This protein binds this small molecule.
Small molecule (SMILES): O=c1ccn([C@@H]2O[C@H](CO[P](=O)(O)O[P](=O)(O)O[C@H]3O[C@H](CO)[C@@H](O)[C@H](O)[C@H]3F)[C@@H](O)[C@H]2O)c(=O)[nH]1

Binding-site contacts:
Ligand atom O6' contacts residue GLU381 of chain 1.C at 2.5 Å (salt-bridge).
Ligand atom O6 contacts residue GLU397 of chain 1.C at 2.3 Å (salt-bridge).
Ligand atom O5' contacts residue SER283 of chain 1.C at 2.9 Å (h-bond).
Ligand atom C4' contacts residue ASN377 of chain 1.C at 3.5 Å.
Ligand atom O3' contacts residue GLY375 of chain 1.C at 3.5 Å.
Ligand atom F1 contacts residue GLN398 of chain 1.C at 3.3 Å.
Ligand atom C6' contacts residue GLU381 of chain 1.C at 3.3 Å.
Ligand atom C3 contacts residue GLY375 of chain 1.C at 3.4 Å.
Ligand atom O7' contacts residue ARG254 of chain 1.C at 2.7 Å (salt-bridge).
Ligand atom O6 contacts residue THR146 of chain 1.C at 3.0 Å (h-bond).
Ligand atom C5 contacts residue GLU397 of chain 1.C at 3.2 Å.
Ligand atom C4 contacts residue TRP376 of chain 1.C at 3.2 Å (hydrophobic).
Ligand atom C7' contacts residue TRP355 of chain 1.C at 2.9 Å (hydrophobic).
Ligand atom N3 contacts residue GLN358 of chain 1.C at 3.2 Å.
Ligand atom PA contacts residue HIS373 of chain 1.C at 3.5 Å.
Ligand atom N3 contacts residue ARG254 of chain 1.C at 3.2 Å (salt-bridge).
Ligand atom O3 contacts residue GLY375 of chain 1.C at 3.1 Å.
Ligand atom O3 contacts residue GLN398 of chain 1.C at 2.4 Å (h-bond).
Ligand atom O1A contacts residue HIS373 of chain 1.C at 2.1 Å (h-bond).
Ligand atom O4' contacts residue ASN377 of chain 1.C at 3.1 Å (h-bond).
Ligand atom O5 contacts residue GLU397 of chain 1.C at 3.1 Å (salt-bridge).
Ligand atom O4 contacts residue GLY375 of chain 1.C at 2.0 Å.
Ligand atom C7' contacts residue ARG254 of chain 1.C at 3.4 Å.
Ligand atom O6 contacts residue TRP376 of chain 1.C at 3.1 Å.
Ligand atom O2' contacts residue SER378 of chain 1.C at 2.0 Å (h-bond).
Ligand atom C4 contacts residue GLY375 of chain 1.C at 3.1 Å.
Ligand atom O7' contacts residue TRP355 of chain 1.C at 2.2 Å.
Ligand atom C2' contacts residue SER378 of chain 1.C at 3.0 Å.
Ligand atom C8' contacts residue TRP355 of chain 1.C at 2.9 Å (hydrophobic).
Ligand atom C6 contacts residue TRP376 of chain 1.C at 3.3 Å (hydrophobic).
Ligand atom O3' contacts residue ASN377 of chain 1.C at 3.3 Å (h-bond).
Ligand atom C6 contacts residue GLU397 of chain 1.C at 3.1 Å.
Ligand atom O4 contacts residue TRP376 of chain 1.C at 1.9 Å (h-bond).
Ligand atom C4 contacts residue GLU397 of chain 1.C at 2.9 Å.
Ligand atom O2' contacts residue HIS373 of chain 1.C at 3.4 Å.
Ligand atom C5' contacts residue SER283 of chain 1.C at 3.2 Å.
Ligand atom O3 contacts residue HIS373 of chain 1.C at 3.4 Å.
Ligand atom C1 contacts residue T831 of chain 1.M at 3.0 Å.
Ligand atom C1' contacts residue ASN377 of chain 1.C at 3.2 Å.
Ligand atom O1B contacts residue ASN377 of chain 1.C at 2.9 Å (h-bond).

Sequence of chain 1.C:
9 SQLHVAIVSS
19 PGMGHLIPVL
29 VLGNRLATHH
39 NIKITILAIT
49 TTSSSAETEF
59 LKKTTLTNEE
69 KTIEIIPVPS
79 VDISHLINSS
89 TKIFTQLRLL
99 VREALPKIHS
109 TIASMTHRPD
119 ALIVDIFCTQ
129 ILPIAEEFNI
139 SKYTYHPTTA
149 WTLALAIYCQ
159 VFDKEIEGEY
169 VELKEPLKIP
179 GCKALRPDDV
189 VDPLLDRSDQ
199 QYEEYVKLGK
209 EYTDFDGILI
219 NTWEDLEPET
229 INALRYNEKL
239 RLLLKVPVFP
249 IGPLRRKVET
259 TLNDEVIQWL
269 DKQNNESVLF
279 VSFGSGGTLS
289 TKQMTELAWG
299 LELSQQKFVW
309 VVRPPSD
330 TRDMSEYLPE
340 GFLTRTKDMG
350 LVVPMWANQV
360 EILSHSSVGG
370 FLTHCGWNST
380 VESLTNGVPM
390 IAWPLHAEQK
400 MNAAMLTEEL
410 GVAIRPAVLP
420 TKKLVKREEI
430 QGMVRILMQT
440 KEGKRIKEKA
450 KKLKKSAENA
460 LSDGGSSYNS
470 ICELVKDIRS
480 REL